A small-molecule ligand and the protein it binds are described below.
Small molecule (SMILES): Cc1cc2ncn(Cc3ccc(Cl)c(Cl)c3)c2cc1C

Sequence of chain 1.O:
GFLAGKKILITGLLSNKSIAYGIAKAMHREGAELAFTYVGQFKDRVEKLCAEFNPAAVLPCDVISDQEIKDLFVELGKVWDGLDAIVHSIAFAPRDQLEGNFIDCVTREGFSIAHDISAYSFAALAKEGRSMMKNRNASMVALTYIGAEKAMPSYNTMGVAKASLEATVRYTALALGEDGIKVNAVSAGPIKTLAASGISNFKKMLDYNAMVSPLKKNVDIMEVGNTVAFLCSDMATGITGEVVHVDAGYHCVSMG

Binding-site contacts:
Ligand atom CL8 contacts residue SER175 of chain 1.O at 3.8 Å.
Ligand atom C14 contacts residue MET179 of chain 1.O at 4.0 Å (hydrophobic).
Ligand atom CL1 contacts residue PRO174 of chain 1.O at 3.3 Å.
Ligand atom C5 contacts residue TYR176 of chain 1.O at 3.9 Å (hydrophobic).
Ligand atom C11 contacts residue TYR176 of chain 1.O at 3.5 Å (hydrophobic).
Ligand atom C11 contacts residue NAD1 of chain 1.SA at 3.0 Å.
Ligand atom C20 contacts residue TYR176 of chain 1.O at 3.9 Å (hydrophobic).
Ligand atom C13 contacts residue TYR176 of chain 1.O at 3.8 Å (hydrophobic).
Ligand atom C17 contacts residue ALA216 of chain 1.O at 3.8 Å (hydrophobic).
Ligand atom N12 contacts residue NAD1 of chain 1.SA at 2.8 Å (h-bond).
Ligand atom C2 contacts residue MET226 of chain 1.O at 3.9 Å (hydrophobic).
Ligand atom C7 contacts residue TYR176 of chain 1.O at 3.2 Å (hydrophobic).
Ligand atom CL1 contacts residue MET226 of chain 1.O at 3.6 Å.
Ligand atom C18 contacts residue LEU119 of chain 1.O at 3.5 Å (hydrophobic).
Ligand atom C6 contacts residue ILE220 of chain 1.O at 3.6 Å (hydrophobic).
Ligand atom C13 contacts residue NAD1 of chain 1.SA at 3.4 Å.
Ligand atom C18 contacts residue ALA216 of chain 1.O at 3.4 Å (hydrophobic).
Ligand atom CL8 contacts residue LEU119 of chain 1.O at 3.7 Å.
Ligand atom C18 contacts residue ILE220 of chain 1.O at 4.0 Å (hydrophobic).
Ligand atom C3 contacts residue TYR166 of chain 1.O at 3.6 Å (hydrophobic).
Ligand atom C6 contacts residue TYR176 of chain 1.O at 3.5 Å (hydrophobic).
Ligand atom C9 contacts residue PHE223 of chain 1.O at 3.9 Å (hydrophobic).
Ligand atom C14 contacts residue ALA112 of chain 1.O at 3.8 Å (hydrophobic).
Ligand atom C9 contacts residue NAD1 of chain 1.SA at 2.8 Å.
Ligand atom CL8 contacts residue ILE220 of chain 1.O at 3.5 Å.
Ligand atom CL1 contacts residue MET276 of chain 1.M at 3.8 Å.
Ligand atom C5 contacts residue NAD1 of chain 1.SA at 3.6 Å.
Ligand atom C4 contacts residue NAD1 of chain 1.SA at 3.5 Å.
Ligand atom N12 contacts residue TYR176 of chain 1.O at 3.1 Å (h-bond).
Ligand atom C19 contacts residue ALA216 of chain 1.O at 3.6 Å (hydrophobic).
Ligand atom N10 contacts residue NAD1 of chain 1.SA at 3.4 Å.
Ligand atom C14 contacts residue NAD1 of chain 1.SA at 3.5 Å.
Ligand atom C4 contacts residue PHE223 of chain 1.O at 3.6 Å (hydrophobic).
Ligand atom CL8 contacts residue TYR176 of chain 1.O at 3.5 Å.
Ligand atom C5 contacts residue PHE223 of chain 1.O at 3.8 Å (hydrophobic).
Ligand atom C16 contacts residue ALA114 of chain 1.O at 3.7 Å (hydrophobic).
Ligand atom N10 contacts residue TYR176 of chain 1.O at 3.8 Å.
Ligand atom C2 contacts residue TYR176 of chain 1.O at 3.7 Å (hydrophobic).
Ligand atom C7 contacts residue ILE220 of chain 1.O at 4.0 Å (hydrophobic).
Ligand atom C16 contacts residue PHE113 of chain 1.O at 3.7 Å (hydrophobic).

Sequence of chain 1.M:
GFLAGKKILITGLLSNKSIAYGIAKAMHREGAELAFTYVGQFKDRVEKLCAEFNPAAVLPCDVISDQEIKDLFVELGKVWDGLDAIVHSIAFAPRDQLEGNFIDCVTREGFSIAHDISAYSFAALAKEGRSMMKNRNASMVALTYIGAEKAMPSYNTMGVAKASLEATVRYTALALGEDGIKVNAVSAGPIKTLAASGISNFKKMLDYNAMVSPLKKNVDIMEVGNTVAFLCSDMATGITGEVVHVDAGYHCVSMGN